Binding-site contacts:
Ligand atom N24 contacts residue ARG101 of chain 1.A at 3.2 Å (salt-bridge).
Ligand atom O23 contacts residue GLY148 of chain 1.A at 3.4 Å.
Ligand atom C18 contacts residue SER241 of chain 1.A at 3.7 Å.
Ligand atom C3 contacts residue PHE263 of chain 1.A at 3.5 Å (hydrophobic).
Ligand atom C1 contacts residue TYR258 of chain 1.A at 3.5 Å (hydrophobic).
Ligand atom C13 contacts residue GLY50 of chain 1.A at 3.6 Å.
Ligand atom C29 contacts residue TYR20 of chain 1.A at 3.6 Å (hydrophobic).
Ligand atom N22 contacts residue SER194 of chain 1.A at 2.3 Å (h-bond).
Ligand atom C30 contacts residue TYR20 of chain 1.A at 3.6 Å (hydrophobic).
Ligand atom N2 contacts residue TYR258 of chain 1.A at 3.5 Å (h-bond).
Ligand atom S9 contacts residue ALA242 of chain 1.A at 3.7 Å.
Ligand atom C10 contacts residue ARG101 of chain 1.A at 3.5 Å.
Ligand atom C13 contacts residue GLY289 of chain 1.A at 3.6 Å.
Ligand atom O27 contacts residue SER49 of chain 1.A at 3.5 Å.
Ligand atom C19 contacts residue TYR211 of chain 1.A at 3.7 Å (hydrophobic).
Ligand atom O28 contacts residue SER288 of chain 1.A at 3.6 Å (h-bond).
Ligand atom C11 contacts residue ARG101 of chain 1.A at 3.7 Å.
Ligand atom O27 contacts residue GLY50 of chain 1.A at 3.1 Å (h-bond).
Ligand atom C15 contacts residue ALA242 of chain 1.A at 3.7 Å (hydrophobic).
Ligand atom C3 contacts residue TYR258 of chain 1.A at 3.6 Å (hydrophobic).
Ligand atom O23 contacts residue SER194 of chain 1.A at 3.2 Å (h-bond).
Ligand atom N24 contacts residue GLY148 of chain 1.A at 3.5 Å.
Ligand atom O45 contacts residue PHE263 of chain 1.A at 3.1 Å.
Ligand atom C14 contacts residue ARG101 of chain 1.A at 3.6 Å.
Ligand atom C19 contacts residue SER241 of chain 1.A at 3.7 Å.
Ligand atom C16 contacts residue ALA242 of chain 1.A at 3.5 Å (hydrophobic).
Ligand atom C21 contacts residue SER194 of chain 1.A at 3.1 Å.
Ligand atom C19 contacts residue SER194 of chain 1.A at 3.6 Å.
Ligand atom C8 contacts residue TYR258 of chain 1.A at 3.7 Å (hydrophobic).
Ligand atom C13 contacts residue ALA242 of chain 1.A at 3.7 Å (hydrophobic).
Ligand atom C12 contacts residue ALA242 of chain 1.A at 3.5 Å (hydrophobic).
Ligand atom O27 contacts residue GLY289 of chain 1.A at 3.5 Å.
Ligand atom C20 contacts residue SER194 of chain 1.A at 3.3 Å.
Ligand atom C6 contacts residue TYR258 of chain 1.A at 3.6 Å (hydrophobic).
Ligand atom O45 contacts residue SER288 of chain 1.A at 2.9 Å (h-bond).
Ligand atom O34 contacts residue TYR20 of chain 1.A at 3.5 Å (h-bond).
Ligand atom C15 contacts residue ARG101 of chain 1.A at 3.6 Å.
Ligand atom C20 contacts residue TYR211 of chain 1.A at 3.7 Å (hydrophobic).
Ligand atom C11 contacts residue ALA242 of chain 1.A at 3.5 Å (hydrophobic).
Ligand atom C37 contacts residue ASN68 of chain 1.A at 3.7 Å.

Sequence of chain 1.A:
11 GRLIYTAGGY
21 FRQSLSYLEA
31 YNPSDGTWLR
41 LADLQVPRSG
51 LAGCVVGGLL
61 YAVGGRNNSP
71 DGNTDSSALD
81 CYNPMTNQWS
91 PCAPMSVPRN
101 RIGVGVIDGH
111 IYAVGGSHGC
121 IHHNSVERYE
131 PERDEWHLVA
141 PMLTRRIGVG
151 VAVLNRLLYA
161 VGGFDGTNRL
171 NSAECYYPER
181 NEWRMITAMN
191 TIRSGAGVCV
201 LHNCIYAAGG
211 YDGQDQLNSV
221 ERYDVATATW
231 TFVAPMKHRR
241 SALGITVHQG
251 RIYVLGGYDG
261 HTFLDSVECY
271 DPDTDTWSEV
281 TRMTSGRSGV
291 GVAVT

The protein below binds the small molecule below.
Small molecule (SMILES): CC(=O)N1CCC[C@H]1C(=O)N[C@@H]1COC(=O)c2cccc(-c3cccc4nonc34)c2CSC[C@H](C(=O)N(C)C)NC1=O